Sequence of chain 1.A:
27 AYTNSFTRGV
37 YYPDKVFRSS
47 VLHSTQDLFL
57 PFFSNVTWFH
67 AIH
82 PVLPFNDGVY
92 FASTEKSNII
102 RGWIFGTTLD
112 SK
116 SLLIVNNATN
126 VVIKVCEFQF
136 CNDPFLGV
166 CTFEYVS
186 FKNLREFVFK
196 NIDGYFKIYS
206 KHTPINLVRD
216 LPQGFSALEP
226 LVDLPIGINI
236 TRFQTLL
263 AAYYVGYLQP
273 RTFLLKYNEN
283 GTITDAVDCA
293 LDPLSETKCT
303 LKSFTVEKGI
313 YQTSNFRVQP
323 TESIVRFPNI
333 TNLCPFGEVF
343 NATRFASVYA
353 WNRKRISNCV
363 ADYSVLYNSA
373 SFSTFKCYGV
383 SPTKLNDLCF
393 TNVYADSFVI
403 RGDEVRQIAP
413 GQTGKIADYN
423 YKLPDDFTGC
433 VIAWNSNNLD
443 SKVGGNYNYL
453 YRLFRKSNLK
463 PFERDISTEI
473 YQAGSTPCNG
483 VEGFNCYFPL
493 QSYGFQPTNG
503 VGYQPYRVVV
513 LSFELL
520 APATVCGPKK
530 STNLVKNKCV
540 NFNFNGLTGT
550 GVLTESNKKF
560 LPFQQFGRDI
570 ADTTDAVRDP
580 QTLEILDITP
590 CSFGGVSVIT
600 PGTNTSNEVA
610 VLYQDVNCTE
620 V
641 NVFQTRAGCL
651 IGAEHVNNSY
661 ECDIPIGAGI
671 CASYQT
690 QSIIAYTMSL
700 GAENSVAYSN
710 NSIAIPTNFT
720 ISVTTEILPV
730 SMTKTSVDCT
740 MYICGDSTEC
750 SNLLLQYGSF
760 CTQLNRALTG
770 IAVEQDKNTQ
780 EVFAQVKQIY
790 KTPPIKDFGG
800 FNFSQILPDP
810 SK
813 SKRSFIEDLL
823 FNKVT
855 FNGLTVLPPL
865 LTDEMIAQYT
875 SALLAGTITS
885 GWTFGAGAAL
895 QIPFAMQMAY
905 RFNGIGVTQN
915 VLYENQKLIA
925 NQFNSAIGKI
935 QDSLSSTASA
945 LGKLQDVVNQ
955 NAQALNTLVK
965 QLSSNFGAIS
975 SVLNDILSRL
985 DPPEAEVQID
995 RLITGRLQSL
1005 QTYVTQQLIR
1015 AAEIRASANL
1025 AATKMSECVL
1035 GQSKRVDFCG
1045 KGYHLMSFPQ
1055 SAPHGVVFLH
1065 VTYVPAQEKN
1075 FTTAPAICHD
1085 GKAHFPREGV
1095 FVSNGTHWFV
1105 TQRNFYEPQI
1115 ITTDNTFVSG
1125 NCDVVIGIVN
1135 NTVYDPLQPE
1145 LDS

Binding-site contacts:
Ligand atom C7 contacts residue ASN122 of chain 1.A at 3.2 Å.
Ligand atom O5 contacts residue VAL127 of chain 1.A at 3.7 Å.
Ligand atom C3 contacts residue VAL127 of chain 1.A at 4.4 Å (hydrophobic).
Ligand atom C8 contacts residue ASN122 of chain 1.A at 3.6 Å.
Ligand atom C1 contacts residue VAL127 of chain 1.A at 3.6 Å (hydrophobic).
Ligand atom C5 contacts residue ASN122 of chain 1.A at 3.6 Å.
Ligand atom C2 contacts residue ASN122 of chain 1.A at 2.5 Å.
Ligand atom C5 contacts residue VAL127 of chain 1.A at 3.9 Å (hydrophobic).
Ligand atom C3 contacts residue ASN122 of chain 1.A at 3.9 Å.
Ligand atom C1 contacts residue ASN122 of chain 1.A at 1.4 Å.
Ligand atom N2 contacts residue VAL127 of chain 1.A at 4.3 Å.
Ligand atom O5 contacts residue ASN122 of chain 1.A at 2.3 Å (h-bond).
Ligand atom C6 contacts residue VAL127 of chain 1.A at 4.5 Å (hydrophobic).
Ligand atom C8 contacts residue ASN125 of chain 1.A at 3.9 Å.
Ligand atom C4 contacts residue ASN122 of chain 1.A at 4.2 Å.
Ligand atom N2 contacts residue ASN122 of chain 1.A at 3.0 Å (h-bond).
Ligand atom C2 contacts residue VAL127 of chain 1.A at 4.3 Å (hydrophobic).
Ligand atom O7 contacts residue ASN122 of chain 1.A at 3.0 Å (h-bond).

A small-molecule ligand and the protein it binds are described below.
Small molecule (SMILES): CC(=O)N[C@@H]1[C@@H](O)[C@H](O)[C@@H](CO)O[C@H]1O